Sequence of chain 1.A:
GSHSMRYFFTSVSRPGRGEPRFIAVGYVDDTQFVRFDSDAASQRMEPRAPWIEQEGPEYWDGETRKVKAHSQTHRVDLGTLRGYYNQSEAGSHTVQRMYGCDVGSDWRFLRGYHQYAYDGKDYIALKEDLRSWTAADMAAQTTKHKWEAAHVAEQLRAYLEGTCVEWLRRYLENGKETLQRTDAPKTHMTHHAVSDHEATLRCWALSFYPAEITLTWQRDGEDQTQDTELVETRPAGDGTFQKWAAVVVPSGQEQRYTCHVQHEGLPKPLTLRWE

The small molecule below binds the protein below.
Small molecule (SMILES): CC(C)C[C@H](NC(=O)[C@@H](N)CC(C)C)C(=O)N[C@@H](Cc1ccccc1)C(=O)NCC(=O)N[C@@H](Cc1ccc(O)cc1)C(=O)N1CCC[C@H]1C(=O)N[C@H](C(=O)N[C@@H](Cc1ccc(O)cc1)C(=O)N[C@H](C(=O)O)C(C)C)C(C)C

Binding-site contacts:
Ligand atom CG contacts residue GLU63 of chain 1.A at 3.4 Å.
Ligand atom CD2 contacts residue GLN155 of chain 1.A at 3.6 Å.
Ligand atom CG1 contacts residue TRP147 of chain 1.A at 3.4 Å (hydrophobic).
Ligand atom O contacts residue LYS66 of chain 1.A at 2.8 Å (salt-bridge).
Ligand atom CG2 contacts residue ASP77 of chain 1.A at 3.5 Å.
Ligand atom C contacts residue LYS146 of chain 1.A at 2.9 Å.
Ligand atom CA contacts residue ASP77 of chain 1.A at 3.6 Å.
Ligand atom CD2 contacts residue TYR99 of chain 1.A at 3.3 Å (hydrophobic).
Ligand atom CD1 contacts residue GLN155 of chain 1.A at 3.6 Å.
Ligand atom CA contacts residue TYR7 of chain 1.A at 3.4 Å (hydrophobic).
Ligand atom CD1 contacts residue TYR159 of chain 1.A at 3.6 Å (hydrophobic).
Ligand atom O contacts residue LYS146 of chain 1.A at 2.5 Å (salt-bridge).
Ligand atom CB contacts residue TYR99 of chain 1.A at 3.4 Å (hydrophobic).
Ligand atom CD2 contacts residue TRP167 of chain 1.A at 3.6 Å (hydrophobic).
Ligand atom CB contacts residue GLN155 of chain 1.A at 3.5 Å.
Ligand atom OXT contacts residue THR143 of chain 1.A at 3.0 Å (h-bond).
Ligand atom O contacts residue TYR159 of chain 1.A at 2.8 Å (h-bond).
Ligand atom O contacts residue TYR7 of chain 1.A at 3.5 Å.
Ligand atom CB contacts residue GLU63 of chain 1.A at 3.6 Å.
Ligand atom O contacts residue THR80 of chain 1.A at 3.3 Å.
Ligand atom CA contacts residue TYR171 of chain 1.A at 3.5 Å (hydrophobic).
Ligand atom O contacts residue HIS70 of chain 1.A at 3.2 Å.
Ligand atom N contacts residue ASP77 of chain 1.A at 3.0 Å (salt-bridge).
Ligand atom C contacts residue GLU63 of chain 1.A at 3.5 Å.
Ligand atom CD1 contacts residue MET45 of chain 1.A at 3.6 Å (hydrophobic).
Ligand atom O contacts residue THR73 of chain 1.A at 3.3 Å.
Ligand atom N contacts residue GLU63 of chain 1.A at 2.9 Å (salt-bridge).
Ligand atom OXT contacts residue LYS146 of chain 1.A at 2.6 Å (salt-bridge).
Ligand atom N contacts residue TYR171 of chain 1.A at 2.7 Å (h-bond).
Ligand atom O contacts residue TRP147 of chain 1.A at 2.9 Å (h-bond).
Ligand atom C contacts residue TYR7 of chain 1.A at 3.4 Å (hydrophobic).
Ligand atom N contacts residue TYR99 of chain 1.A at 2.9 Å (h-bond).
Ligand atom N contacts residue TYR7 of chain 1.A at 2.8 Å (h-bond).
Ligand atom CD1 contacts residue VAL67 of chain 1.A at 3.5 Å (hydrophobic).
Ligand atom CG contacts residue LYS66 of chain 1.A at 3.5 Å.
Ligand atom CG contacts residue GLN155 of chain 1.A at 3.3 Å.
Ligand atom N contacts residue TYR159 of chain 1.A at 3.6 Å (h-bond).
Ligand atom CD1 contacts residue GLU63 of chain 1.A at 3.2 Å.
Ligand atom OXT contacts residue TYR84 of chain 1.A at 2.8 Å (h-bond).
Ligand atom CA contacts residue GLU63 of chain 1.A at 3.4 Å.